Binding-site contacts:
Ligand atom O contacts residue ARG183 of chain 1.A at 4.3 Å.
Ligand atom CB contacts residue ASN137 of chain 1.A at 4.3 Å.
Ligand atom CG2 contacts residue SER257 of chain 1.A at 4.0 Å.
Ligand atom C contacts residue THR179 of chain 1.A at 4.5 Å.
Ligand atom CG2 contacts residue ASP136 of chain 1.A at 4.1 Å.
Ligand atom CA contacts residue ASP136 of chain 1.A at 4.0 Å.
Ligand atom O contacts residue ARG231 of chain 1.A at 2.6 Å (salt-bridge).
Ligand atom CG2 contacts residue ALA12 of chain 1.A at 3.6 Å (hydrophobic).
Ligand atom CB contacts residue ANP1 of chain 1.C at 4.2 Å.
Ligand atom CG2 contacts residue ANP1 of chain 1.C at 4.1 Å.
Ligand atom CG2 contacts residue ASN13 of chain 1.A at 4.0 Å.
Ligand atom N contacts residue ASP136 of chain 1.A at 2.9 Å (salt-bridge).
Ligand atom N contacts residue ARG183 of chain 1.A at 3.9 Å.
Ligand atom CG2 contacts residue ASN137 of chain 1.A at 3.7 Å.
Ligand atom CA contacts residue ARG183 of chain 1.A at 3.3 Å.
Ligand atom C contacts residue PHE18 of chain 1.A at 4.0 Å (hydrophobic).
Ligand atom O contacts residue SER257 of chain 1.A at 4.0 Å.
Ligand atom C contacts residue SER257 of chain 1.A at 4.2 Å.
Ligand atom OG1 contacts residue THR179 of chain 1.A at 3.1 Å.
Ligand atom N contacts residue ASN13 of chain 1.A at 2.7 Å (h-bond).
Ligand atom C contacts residue ASN13 of chain 1.A at 3.8 Å.
Ligand atom O contacts residue ASN13 of chain 1.A at 2.8 Å (h-bond).
Ligand atom CB contacts residue THR179 of chain 1.A at 4.4 Å.
Ligand atom CA contacts residue ASN13 of chain 1.A at 3.9 Å.
Ligand atom N contacts residue PHE18 of chain 1.A at 4.4 Å.
Ligand atom CA contacts residue ASP19 of chain 1.A at 3.4 Å.
Ligand atom CB contacts residue ASP136 of chain 1.A at 4.2 Å.
Ligand atom C contacts residue ASP19 of chain 1.A at 4.0 Å.
Ligand atom CG2 contacts residue GLY256 of chain 1.A at 3.6 Å.
Ligand atom C contacts residue ARG183 of chain 1.A at 3.3 Å.
Ligand atom C contacts residue ARG231 of chain 1.A at 3.5 Å.
Ligand atom O contacts residue PHE18 of chain 1.A at 3.7 Å.
Ligand atom O contacts residue GLY256 of chain 1.A at 4.1 Å.
Ligand atom N contacts residue ASP19 of chain 1.A at 2.7 Å (salt-bridge).
Ligand atom OG1 contacts residue SER257 of chain 1.A at 3.5 Å (h-bond).
Ligand atom OG1 contacts residue ANP1 of chain 1.C at 3.4 Å (h-bond).

The protein below binds the small molecule below.
Small molecule (SMILES): C[C@@H](O)[C@H](N)C(=O)O

Sequence of chain 1.A:
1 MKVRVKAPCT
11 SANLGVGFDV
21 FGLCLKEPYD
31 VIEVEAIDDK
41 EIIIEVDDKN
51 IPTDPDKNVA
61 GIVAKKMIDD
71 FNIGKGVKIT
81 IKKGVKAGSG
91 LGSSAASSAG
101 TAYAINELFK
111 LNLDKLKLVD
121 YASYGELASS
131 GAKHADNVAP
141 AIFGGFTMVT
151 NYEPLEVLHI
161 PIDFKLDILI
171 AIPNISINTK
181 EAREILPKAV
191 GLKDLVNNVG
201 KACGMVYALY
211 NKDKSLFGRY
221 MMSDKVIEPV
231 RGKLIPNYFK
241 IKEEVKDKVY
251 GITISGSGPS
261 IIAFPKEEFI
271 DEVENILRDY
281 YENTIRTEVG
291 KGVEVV